Sequence of chain 1.A:
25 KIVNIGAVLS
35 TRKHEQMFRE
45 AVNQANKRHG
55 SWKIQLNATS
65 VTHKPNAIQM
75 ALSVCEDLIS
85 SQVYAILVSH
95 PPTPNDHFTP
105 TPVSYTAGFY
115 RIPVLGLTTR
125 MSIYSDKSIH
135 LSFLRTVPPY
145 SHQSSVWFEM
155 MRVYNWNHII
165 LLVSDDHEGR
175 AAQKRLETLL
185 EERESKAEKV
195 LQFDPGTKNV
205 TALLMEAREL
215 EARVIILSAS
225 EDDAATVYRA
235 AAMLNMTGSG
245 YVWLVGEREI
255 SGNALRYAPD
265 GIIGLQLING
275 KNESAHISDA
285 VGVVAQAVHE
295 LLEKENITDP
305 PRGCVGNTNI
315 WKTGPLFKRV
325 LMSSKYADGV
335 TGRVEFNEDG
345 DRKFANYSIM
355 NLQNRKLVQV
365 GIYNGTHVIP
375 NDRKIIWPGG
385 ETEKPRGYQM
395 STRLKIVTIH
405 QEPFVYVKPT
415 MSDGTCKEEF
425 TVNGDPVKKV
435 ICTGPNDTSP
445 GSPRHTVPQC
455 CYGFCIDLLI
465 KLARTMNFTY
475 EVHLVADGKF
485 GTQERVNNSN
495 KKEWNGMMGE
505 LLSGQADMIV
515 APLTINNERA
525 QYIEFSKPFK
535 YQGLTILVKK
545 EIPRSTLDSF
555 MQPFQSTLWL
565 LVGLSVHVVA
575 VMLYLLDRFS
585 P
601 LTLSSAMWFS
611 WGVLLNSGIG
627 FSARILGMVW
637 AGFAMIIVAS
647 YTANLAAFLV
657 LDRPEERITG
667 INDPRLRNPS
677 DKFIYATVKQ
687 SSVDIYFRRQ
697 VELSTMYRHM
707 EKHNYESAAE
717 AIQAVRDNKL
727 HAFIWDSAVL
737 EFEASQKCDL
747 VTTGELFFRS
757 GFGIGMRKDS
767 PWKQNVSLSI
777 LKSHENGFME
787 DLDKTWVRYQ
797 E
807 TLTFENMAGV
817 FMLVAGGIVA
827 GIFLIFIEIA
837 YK

A small-molecule ligand and the protein it binds are described below.
Small molecule (SMILES): CC(=O)N[C@@H]1[C@@H](O)[C@H](O)[C@@H](CO)O[C@H]1O

Binding-site contacts:
Ligand atom O5 contacts residue ILE272 of chain 1.A at 4.5 Å.
Ligand atom N2 contacts residue GLY336 of chain 1.A at 3.4 Å.
Ligand atom C1 contacts residue ASN368 of chain 1.A at 4.0 Å.
Ligand atom C3 contacts residue THR335 of chain 1.A at 3.5 Å.
Ligand atom C4 contacts residue ASN350 of chain 1.A at 4.3 Å.
Ligand atom C3 contacts residue ASN350 of chain 1.A at 3.8 Å.
Ligand atom C7 contacts residue ARG337 of chain 1.A at 4.2 Å.
Ligand atom C1 contacts residue ASN350 of chain 1.A at 1.4 Å.
Ligand atom C8 contacts residue GLY336 of chain 1.A at 4.3 Å.
Ligand atom N2 contacts residue ASN350 of chain 1.A at 3.1 Å (h-bond).
Ligand atom N2 contacts residue ARG337 of chain 1.A at 4.1 Å.
Ligand atom O3 contacts residue ASN350 of chain 1.A at 4.2 Å.
Ligand atom O7 contacts residue ASN350 of chain 1.A at 4.2 Å.
Ligand atom C8 contacts residue ASN350 of chain 1.A at 3.8 Å.
Ligand atom C7 contacts residue ASN350 of chain 1.A at 3.5 Å.
Ligand atom O3 contacts residue ILE272 of chain 1.A at 3.4 Å.
Ligand atom C2 contacts residue ASN350 of chain 1.A at 2.5 Å.
Ligand atom O5 contacts residue ASN368 of chain 1.A at 4.5 Å.
Ligand atom C2 contacts residue THR335 of chain 1.A at 3.6 Å.
Ligand atom O7 contacts residue GLY336 of chain 1.A at 4.4 Å.
Ligand atom O6 contacts residue ILE272 of chain 1.A at 3.4 Å.
Ligand atom N2 contacts residue THR335 of chain 1.A at 3.5 Å (h-bond).
Ligand atom C8 contacts residue ARG337 of chain 1.A at 3.7 Å.
Ligand atom O5 contacts residue ASN350 of chain 1.A at 2.5 Å (h-bond).
Ligand atom C7 contacts residue GLY336 of chain 1.A at 3.8 Å.
Ligand atom O3 contacts residue THR335 of chain 1.A at 3.6 Å (h-bond).
Ligand atom C2 contacts residue GLY336 of chain 1.A at 4.4 Å.
Ligand atom C5 contacts residue ASN350 of chain 1.A at 3.7 Å.